Binding-site contacts:
Ligand atom C5 contacts residue THR89 of chain 4.E at 4.2 Å.
Ligand atom C1 contacts residue SER66 of chain 4.E at 4.5 Å.
Ligand atom C5 contacts residue PHE119 of chain 4.E at 4.4 Å (hydrophobic).
Ligand atom C8 contacts residue ASP67 of chain 4.E at 4.0 Å.
Ligand atom O7 contacts residue ASP67 of chain 4.E at 3.5 Å (salt-bridge).
Ligand atom O7 contacts residue ASN118 of chain 4.E at 3.0 Å (h-bond).
Ligand atom C6 contacts residue THR89 of chain 4.E at 4.2 Å.
Ligand atom O5 contacts residue PHE119 of chain 4.E at 3.8 Å.
Ligand atom C5 contacts residue THR120 of chain 4.E at 4.0 Å.
Ligand atom N2 contacts residue ASN118 of chain 4.E at 2.9 Å (h-bond).
Ligand atom C2 contacts residue ASN118 of chain 4.E at 2.5 Å.
Ligand atom N2 contacts residue TYR90 of chain 4.E at 4.4 Å.
Ligand atom C8 contacts residue ASN118 of chain 4.E at 4.4 Å.
Ligand atom O6 contacts residue PHE119 of chain 4.E at 4.0 Å.
Ligand atom C5 contacts residue ASN118 of chain 4.E at 3.6 Å.
Ligand atom C7 contacts residue ASP67 of chain 4.E at 3.9 Å.
Ligand atom C7 contacts residue TYR90 of chain 4.E at 4.1 Å (hydrophobic).
Ligand atom C6 contacts residue PHE119 of chain 4.E at 3.8 Å (hydrophobic).
Ligand atom C8 contacts residue TYR90 of chain 4.E at 3.8 Å (hydrophobic).
Ligand atom C7 contacts residue ASN118 of chain 4.E at 3.1 Å.
Ligand atom C6 contacts residue THR120 of chain 4.E at 3.4 Å.
Ligand atom O6 contacts residue THR120 of chain 4.E at 2.5 Å (h-bond).
Ligand atom O5 contacts residue ASN118 of chain 4.E at 2.3 Å (h-bond).
Ligand atom O5 contacts residue SER66 of chain 4.E at 4.4 Å.
Ligand atom C1 contacts residue THR89 of chain 4.E at 4.4 Å.
Ligand atom O4 contacts residue THR300 of chain 34.A at 4.5 Å.
Ligand atom O7 contacts residue SER66 of chain 4.E at 3.5 Å.
Ligand atom O5 contacts residue THR89 of chain 4.E at 4.3 Å.
Ligand atom C3 contacts residue ASN118 of chain 4.E at 3.8 Å.
Ligand atom C1 contacts residue ASN118 of chain 4.E at 1.4 Å.
Ligand atom O5 contacts residue THR120 of chain 4.E at 3.4 Å (h-bond).
Ligand atom C4 contacts residue ASN118 of chain 4.E at 4.2 Å.

Sequence of chain 34.A:
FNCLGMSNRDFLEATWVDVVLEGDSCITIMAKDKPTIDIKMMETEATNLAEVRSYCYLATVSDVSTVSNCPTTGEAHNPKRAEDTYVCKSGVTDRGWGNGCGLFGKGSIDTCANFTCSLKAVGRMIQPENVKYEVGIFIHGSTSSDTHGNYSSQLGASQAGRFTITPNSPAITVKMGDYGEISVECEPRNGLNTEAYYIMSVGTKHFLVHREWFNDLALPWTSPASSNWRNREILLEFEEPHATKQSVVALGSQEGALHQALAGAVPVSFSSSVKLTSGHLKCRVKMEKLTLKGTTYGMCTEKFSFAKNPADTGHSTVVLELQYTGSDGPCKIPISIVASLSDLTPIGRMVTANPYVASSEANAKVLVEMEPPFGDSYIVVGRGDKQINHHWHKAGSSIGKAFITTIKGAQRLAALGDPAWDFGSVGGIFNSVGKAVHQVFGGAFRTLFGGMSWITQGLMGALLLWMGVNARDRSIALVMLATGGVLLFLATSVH

This protein binds this small molecule.
Small molecule (SMILES): CC(=O)N[C@@H]1[C@@H](O)[C@H](O)[C@@H](CO)O[C@H]1O

Sequence of chain 4.E:
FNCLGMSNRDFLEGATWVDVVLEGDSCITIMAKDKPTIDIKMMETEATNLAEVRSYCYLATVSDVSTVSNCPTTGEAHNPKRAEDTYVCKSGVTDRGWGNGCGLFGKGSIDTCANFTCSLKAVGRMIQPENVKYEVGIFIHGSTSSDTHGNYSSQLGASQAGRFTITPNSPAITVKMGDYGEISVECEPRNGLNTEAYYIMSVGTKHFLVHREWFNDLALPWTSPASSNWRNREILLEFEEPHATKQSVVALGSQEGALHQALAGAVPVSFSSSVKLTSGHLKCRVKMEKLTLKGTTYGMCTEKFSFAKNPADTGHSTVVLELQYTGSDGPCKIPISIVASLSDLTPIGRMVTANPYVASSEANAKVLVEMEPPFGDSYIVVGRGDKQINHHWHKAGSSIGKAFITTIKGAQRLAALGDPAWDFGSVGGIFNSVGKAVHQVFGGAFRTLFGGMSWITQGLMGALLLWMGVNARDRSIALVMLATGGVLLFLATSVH